Sequence of chain 2.D:
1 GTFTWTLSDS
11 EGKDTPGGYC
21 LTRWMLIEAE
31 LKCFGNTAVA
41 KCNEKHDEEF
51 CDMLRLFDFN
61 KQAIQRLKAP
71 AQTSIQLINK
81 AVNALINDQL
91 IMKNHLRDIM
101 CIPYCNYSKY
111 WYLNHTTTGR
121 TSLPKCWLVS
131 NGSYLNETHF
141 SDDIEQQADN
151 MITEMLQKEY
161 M

The protein below binds the small molecule below.
Small molecule (SMILES): CC(=O)N[C@H]1[C@H](O[C@H]2[C@H](O)[C@@H](NC(C)=O)CO[C@@H]2CO)O[C@H](CO)[C@@H](O[C@@H]2O[C@H](CO)[C@@H](O)[C@H](O[C@H]3O[C@H](CO)[C@@H](O)[C@H](O)[C@@H]3O)[C@@H]2O)[C@@H]1O

Binding-site contacts:
Ligand atom C6 contacts residue ASP62 of chain 1.C at 3.2 Å.
Ligand atom C2 contacts residue GLU76 of chain 2.A at 3.9 Å.
Ligand atom C5 contacts residue THR77 of chain 2.A at 4.2 Å.
Ligand atom C2 contacts residue TRP24 of chain 2.D at 4.3 Å (hydrophobic).
Ligand atom C8 contacts residue TRP227 of chain 2.A at 3.7 Å (hydrophobic).
Ligand atom O7 contacts residue GLU76 of chain 2.A at 3.1 Å.
Ligand atom C7 contacts residue ASN79 of chain 2.A at 3.9 Å.
Ligand atom C3 contacts residue ASN79 of chain 2.A at 3.8 Å.
Ligand atom O4 contacts residue TRP24 of chain 2.D at 3.6 Å.
Ligand atom C1 contacts residue GLU76 of chain 2.A at 3.9 Å.
Ligand atom C8 contacts residue GLU76 of chain 2.A at 3.4 Å.
Ligand atom C1 contacts residue THR77 of chain 2.A at 4.0 Å.
Ligand atom O5 contacts residue THR77 of chain 2.A at 3.1 Å (h-bond).
Ligand atom N2 contacts residue GLU76 of chain 2.A at 4.0 Å.
Ligand atom C5 contacts residue TRP24 of chain 2.D at 3.7 Å (hydrophobic).
Ligand atom O5 contacts residue ASN79 of chain 2.A at 2.4 Å (h-bond).
Ligand atom C4 contacts residue TRP24 of chain 2.D at 4.1 Å (hydrophobic).
Ligand atom C5 contacts residue ASP62 of chain 1.C at 4.2 Å.
Ligand atom C5 contacts residue ASN79 of chain 2.A at 3.7 Å.
Ligand atom O6 contacts residue TRP24 of chain 2.D at 4.1 Å.
Ligand atom O2 contacts residue TRP24 of chain 2.D at 3.1 Å.
Ligand atom O5 contacts residue MET80 of chain 2.A at 3.8 Å.
Ligand atom C2 contacts residue ASN79 of chain 2.A at 2.4 Å.
Ligand atom C1 contacts residue ASN79 of chain 2.A at 1.4 Å.
Ligand atom C6 contacts residue ILE64 of chain 2.D at 3.8 Å (hydrophobic).
Ligand atom C6 contacts residue MET80 of chain 2.A at 3.9 Å (hydrophobic).
Ligand atom O6 contacts residue ASN60 of chain 2.D at 4.0 Å.
Ligand atom O5 contacts residue GLU76 of chain 2.A at 4.4 Å.
Ligand atom C5 contacts residue MET80 of chain 2.A at 3.8 Å (hydrophobic).
Ligand atom O6 contacts residue ASP62 of chain 1.C at 3.7 Å.
Ligand atom C6 contacts residue TRP24 of chain 2.D at 4.1 Å (hydrophobic).
Ligand atom N2 contacts residue ASN79 of chain 2.A at 2.9 Å (h-bond).
Ligand atom C4 contacts residue ASN79 of chain 2.A at 4.2 Å.
Ligand atom C6 contacts residue THR77 of chain 2.A at 4.0 Å.
Ligand atom C3 contacts residue TRP24 of chain 2.D at 4.1 Å (hydrophobic).
Ligand atom O6 contacts residue THR77 of chain 2.A at 2.8 Å (h-bond).
Ligand atom O6 contacts residue ILE64 of chain 2.D at 3.6 Å.
Ligand atom O3 contacts residue TRP24 of chain 2.D at 4.1 Å.
Ligand atom C7 contacts residue GLU76 of chain 2.A at 3.8 Å.
Ligand atom C1 contacts residue MET80 of chain 2.A at 4.0 Å (hydrophobic).

Sequence of chain 1.C:
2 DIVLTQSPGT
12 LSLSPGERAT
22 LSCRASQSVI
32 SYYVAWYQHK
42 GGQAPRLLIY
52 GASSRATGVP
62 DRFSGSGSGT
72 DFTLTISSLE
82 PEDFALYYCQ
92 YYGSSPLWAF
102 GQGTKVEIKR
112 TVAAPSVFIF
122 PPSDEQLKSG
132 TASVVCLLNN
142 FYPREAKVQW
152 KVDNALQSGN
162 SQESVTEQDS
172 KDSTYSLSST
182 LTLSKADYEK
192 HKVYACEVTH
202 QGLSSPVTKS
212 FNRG

Sequence of chain 2.A:
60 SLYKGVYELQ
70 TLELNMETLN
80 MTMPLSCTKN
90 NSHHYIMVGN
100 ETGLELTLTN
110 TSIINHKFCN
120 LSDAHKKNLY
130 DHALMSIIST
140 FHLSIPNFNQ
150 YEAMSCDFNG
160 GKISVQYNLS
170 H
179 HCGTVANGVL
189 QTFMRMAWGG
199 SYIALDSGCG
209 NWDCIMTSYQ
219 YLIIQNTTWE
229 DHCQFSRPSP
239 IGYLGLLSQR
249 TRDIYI